Sequence of chain 1.A:
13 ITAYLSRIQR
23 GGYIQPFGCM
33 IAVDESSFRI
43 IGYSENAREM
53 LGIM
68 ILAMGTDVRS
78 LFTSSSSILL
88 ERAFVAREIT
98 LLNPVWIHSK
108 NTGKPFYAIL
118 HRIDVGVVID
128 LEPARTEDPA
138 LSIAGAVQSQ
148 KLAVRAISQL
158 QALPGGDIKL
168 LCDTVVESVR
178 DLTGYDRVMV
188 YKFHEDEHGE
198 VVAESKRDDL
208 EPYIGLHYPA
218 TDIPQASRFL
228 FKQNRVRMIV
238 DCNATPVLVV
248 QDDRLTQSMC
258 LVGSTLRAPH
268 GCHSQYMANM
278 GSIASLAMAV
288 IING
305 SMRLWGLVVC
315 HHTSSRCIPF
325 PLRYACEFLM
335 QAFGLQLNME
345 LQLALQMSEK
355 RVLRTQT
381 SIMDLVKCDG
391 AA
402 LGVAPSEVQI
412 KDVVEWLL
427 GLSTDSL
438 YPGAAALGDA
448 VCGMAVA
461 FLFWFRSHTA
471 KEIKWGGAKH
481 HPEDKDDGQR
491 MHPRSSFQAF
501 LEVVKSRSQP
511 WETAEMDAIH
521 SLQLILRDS

Binding-site contacts:
Ligand atom CBJ contacts residue CYS269 of chain 1.A at 2.7 Å (hydrophobic).
Ligand atom CBN contacts residue CYS269 of chain 1.A at 3.0 Å (hydrophobic).
Ligand atom OAK contacts residue HIS315 of chain 1.A at 2.4 Å (h-bond).
Ligand atom OBA contacts residue ARG234 of chain 1.A at 3.2 Å (salt-bridge).
Ligand atom NAE contacts residue HIS270 of chain 1.A at 3.2 Å (h-bond).
Ligand atom NAJ contacts residue TYR273 of chain 1.A at 3.5 Å.
Ligand atom NBP contacts residue THR218 of chain 1.A at 3.5 Å (h-bond).
Ligand atom OBG contacts residue ARG264 of chain 1.A at 3.2 Å (salt-bridge).
Ligand atom OBF contacts residue ARG234 of chain 1.A at 3.5 Å.
Ligand atom CAV contacts residue HIS270 of chain 1.A at 3.2 Å.
Ligand atom CAM contacts residue ARG264 of chain 1.A at 3.4 Å.
Ligand atom CBB contacts residue HIS270 of chain 1.A at 3.4 Å.
Ligand atom CAT contacts residue THR218 of chain 1.A at 3.4 Å.
Ligand atom CAC contacts residue CYS269 of chain 1.A at 1.8 Å (hydrophobic).
Ligand atom CBC contacts residue TYR273 of chain 1.A at 3.5 Å (hydrophobic).
Ligand atom CAG contacts residue MET277 of chain 1.A at 3.6 Å (hydrophobic).
Ligand atom CAO contacts residue HIS270 of chain 1.A at 3.4 Å.
Ligand atom CBL contacts residue ILE220 of chain 1.A at 3.4 Å (hydrophobic).
Ligand atom OBG contacts residue PRO266 of chain 1.A at 3.5 Å.
Ligand atom CAF contacts residue HIS270 of chain 1.A at 3.5 Å.
Ligand atom CAQ contacts residue CYS269 of chain 1.A at 3.4 Å (hydrophobic).
Ligand atom OAZ contacts residue ARG234 of chain 1.A at 3.4 Å (salt-bridge).
Ligand atom CAH contacts residue CYS269 of chain 1.A at 2.7 Å (hydrophobic).
Ligand atom CAX contacts residue THR218 of chain 1.A at 3.4 Å.
Ligand atom NAN contacts residue PRO221 of chain 1.A at 3.5 Å.
Ligand atom NAE contacts residue ASP219 of chain 1.A at 2.9 Å (salt-bridge).
Ligand atom NBP contacts residue ASP219 of chain 1.A at 3.0 Å (salt-bridge).
Ligand atom CBD contacts residue CYS269 of chain 1.A at 3.3 Å (hydrophobic).
Ligand atom OBF contacts residue ILE236 of chain 1.A at 3.5 Å.
Ligand atom OAK contacts residue MET277 of chain 1.A at 3.5 Å (h-bond).
Ligand atom OBQ contacts residue ASP219 of chain 1.A at 2.9 Å (salt-bridge).
Ligand atom CAW contacts residue TYR273 of chain 1.A at 3.5 Å (hydrophobic).
Ligand atom OBQ contacts residue TYR273 of chain 1.A at 3.1 Å.
Ligand atom CAG contacts residue MET186 of chain 1.A at 3.5 Å (hydrophobic).
Ligand atom CAS contacts residue TYR188 of chain 1.A at 3.3 Å (hydrophobic).
Ligand atom OBA contacts residue ARG264 of chain 1.A at 2.8 Å (salt-bridge).
Ligand atom NAN contacts residue ASP219 of chain 1.A at 3.0 Å (salt-bridge).
Ligand atom CAH contacts residue ARG490 of chain 1.A at 3.5 Å.
Ligand atom OBG contacts residue HIS267 of chain 1.A at 3.2 Å (h-bond).
Ligand atom CAH contacts residue HIS492 of chain 1.A at 3.4 Å.

A small-molecule ligand and the protein it binds are described below.
Small molecule (SMILES): C=CC1=C(C)/C(=C/C2=N/C(=C\c3[nH]c(/C=C4\NC(=O)[C@H](C)[C@H]4CC)c(C)c3CCC(=O)O)C(CCC(=O)O)=C2C)NC1=O